Sequence of chain 1.A:
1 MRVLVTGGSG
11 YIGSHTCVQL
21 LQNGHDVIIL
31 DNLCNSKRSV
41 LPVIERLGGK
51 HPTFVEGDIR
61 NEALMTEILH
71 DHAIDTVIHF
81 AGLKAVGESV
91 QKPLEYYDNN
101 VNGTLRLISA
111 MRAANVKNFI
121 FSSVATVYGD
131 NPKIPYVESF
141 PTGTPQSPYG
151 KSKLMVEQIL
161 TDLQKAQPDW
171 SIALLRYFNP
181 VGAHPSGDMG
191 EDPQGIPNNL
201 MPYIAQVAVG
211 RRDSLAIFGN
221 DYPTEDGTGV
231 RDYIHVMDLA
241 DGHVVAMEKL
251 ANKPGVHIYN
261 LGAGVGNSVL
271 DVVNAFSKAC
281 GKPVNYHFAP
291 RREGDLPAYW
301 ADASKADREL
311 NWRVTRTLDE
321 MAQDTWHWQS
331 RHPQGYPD

Binding-site contacts:
Ligand atom PB contacts residue ASN179 of chain 1.A at 3.4 Å.
Ligand atom N3 contacts residue PHE218 of chain 1.A at 3.2 Å.
Ligand atom O5' contacts residue ASN179 of chain 1.A at 3.5 Å (h-bond).
Ligand atom O6' contacts residue TYR299 of chain 1.A at 2.7 Å (h-bond).
Ligand atom O6' contacts residue ASN179 of chain 1.A at 2.9 Å (h-bond).
Ligand atom C6' contacts residue PHE178 of chain 1.A at 2.9 Å (hydrophobic).
Ligand atom O2' contacts residue ASN199 of chain 1.A at 2.9 Å (h-bond).
Ligand atom O4 contacts residue ALA216 of chain 1.A at 3.6 Å (h-bond).
Ligand atom C4 contacts residue PHE218 of chain 1.A at 3.1 Å (hydrophobic).
Ligand atom C6' contacts residue TYR299 of chain 1.A at 3.5 Å (hydrophobic).
Ligand atom O2A contacts residue ASN199 of chain 1.A at 3.1 Å (h-bond).
Ligand atom O1A contacts residue ASN198 of chain 1.A at 3.6 Å (h-bond).
Ligand atom C4' contacts residue VAL124 of chain 1.A at 3.1 Å (hydrophobic).
Ligand atom O3A contacts residue ASN179 of chain 1.A at 2.9 Å (h-bond).
Ligand atom O1B contacts residue TYR299 of chain 1.A at 3.1 Å (h-bond).
Ligand atom O4C contacts residue LEU200 of chain 1.A at 3.5 Å.
Ligand atom O2A contacts residue LEU200 of chain 1.A at 3.2 Å (h-bond).
Ligand atom O4' contacts residue VAL124 of chain 1.A at 2.5 Å.
Ligand atom O2 contacts residue ILE217 of chain 1.A at 3.4 Å.
Ligand atom O4' contacts residue THR126 of chain 1.A at 3.3 Å.
Ligand atom O4 contacts residue PHE218 of chain 1.A at 3.3 Å.
Ligand atom O2 contacts residue PHE218 of chain 1.A at 2.9 Å (h-bond).
Ligand atom O3C contacts residue ARG231 of chain 1.A at 3.5 Å (salt-bridge).
Ligand atom O1A contacts residue ARG292 of chain 1.A at 2.7 Å (salt-bridge).
Ligand atom C6' contacts residue VAL124 of chain 1.A at 3.6 Å (hydrophobic).
Ligand atom N3 contacts residue ALA216 of chain 1.A at 2.7 Å (h-bond).
Ligand atom C4C contacts residue TYR233 of chain 1.A at 3.5 Å (hydrophobic).
Ligand atom O5' contacts residue PHE178 of chain 1.A at 3.2 Å (h-bond).
Ligand atom O2B contacts residue ARG292 of chain 1.A at 2.8 Å (salt-bridge).
Ligand atom O1B contacts residue ARG231 of chain 1.A at 2.7 Å (salt-bridge).
Ligand atom O1B contacts residue ASN179 of chain 1.A at 3.2 Å (h-bond).
Ligand atom C2 contacts residue ALA216 of chain 1.A at 3.5 Å (hydrophobic).
Ligand atom O3' contacts residue NAD1 of chain 1.C at 3.2 Å.
Ligand atom O2C contacts residue ASP295 of chain 1.A at 3.3 Å (salt-bridge).
Ligand atom C5C contacts residue TYR233 of chain 1.A at 3.4 Å (hydrophobic).
Ligand atom O3' contacts residue TYR149 of chain 1.A at 3.4 Å.
Ligand atom O5C contacts residue ARG292 of chain 1.A at 3.4 Å (salt-bridge).
Ligand atom C2 contacts residue PHE218 of chain 1.A at 3.3 Å (hydrophobic).
Ligand atom O6' contacts residue PHE178 of chain 1.A at 2.9 Å (h-bond).
Ligand atom O2 contacts residue ALA216 of chain 1.A at 3.3 Å (h-bond).

A small-molecule ligand and the protein it binds are described below.
Small molecule (SMILES): O=c1ccn([C@@H]2O[C@H](CO[P](=O)(O)O[P](=O)(O)O[C@H]3O[C@H](CO)[C@@H](O)[C@H](O)[C@H]3O)[C@@H](O)[C@H]2O)c(=O)[nH]1